Binding-site contacts:
Ligand atom CD1 contacts residue ASN66 of chain 1.F at 3.4 Å.
Ligand atom CD2 contacts residue MET45 of chain 1.F at 3.3 Å (hydrophobic).
Ligand atom SD contacts residue GLN62 of chain 1.F at 3.4 Å (h-bond).
Ligand atom CD1 contacts residue ASN66 of chain 1.F at 3.2 Å.
Ligand atom OXT contacts residue TYR84 of chain 1.F at 3.4 Å (h-bond).
Ligand atom CA contacts residue TYR7 of chain 1.F at 3.2 Å (hydrophobic).
Ligand atom N contacts residue TYR7 of chain 1.F at 2.7 Å (h-bond).
Ligand atom N contacts residue TYR171 of chain 1.F at 3.0 Å (h-bond).
Ligand atom O contacts residue TYR159 of chain 1.F at 2.6 Å (h-bond).
Ligand atom O contacts residue THR143 of chain 1.F at 2.8 Å (h-bond).
Ligand atom N contacts residue TYR7 of chain 1.F at 3.5 Å (h-bond).
Ligand atom CZ2 contacts residue ALA152 of chain 1.F at 3.4 Å (hydrophobic).
Ligand atom NZ contacts residue ASP116 of chain 1.F at 3.0 Å (salt-bridge).
Ligand atom CG contacts residue GLU63 of chain 1.F at 3.3 Å.
Ligand atom OXT contacts residue LYS146 of chain 1.F at 3.0 Å (salt-bridge).
Ligand atom CZ3 contacts residue ARG114 of chain 1.F at 3.5 Å.
Ligand atom CA contacts residue ASP77 of chain 1.F at 3.4 Å.
Ligand atom SD contacts residue GLN70 of chain 1.F at 3.4 Å (h-bond).
Ligand atom CD2 contacts residue ALA152 of chain 1.F at 3.4 Å (hydrophobic).
Ligand atom CD1 contacts residue GLN156 of chain 1.F at 3.3 Å.
Ligand atom CG contacts residue ARG163 of chain 1.F at 3.4 Å.
Ligand atom CB contacts residue TYR99 of chain 1.F at 3.4 Å (hydrophobic).
Ligand atom OG contacts residue GLN155 of chain 1.F at 3.4 Å (h-bond).
Ligand atom SD contacts residue ALA69 of chain 1.F at 3.4 Å.
Ligand atom N contacts residue TYR99 of chain 1.F at 3.0 Å (h-bond).
Ligand atom O contacts residue TRP147 of chain 1.F at 3.2 Å (h-bond).
Ligand atom NE1 contacts residue GLN155 of chain 1.F at 2.5 Å (h-bond).
Ligand atom OXT contacts residue THR80 of chain 1.F at 3.4 Å.
Ligand atom N contacts residue GLU63 of chain 1.F at 3.0 Å (salt-bridge).
Ligand atom O contacts residue TRP147 of chain 1.F at 2.9 Å (h-bond).
Ligand atom C contacts residue TYR7 of chain 1.F at 3.3 Å (hydrophobic).
Ligand atom O contacts residue TYR84 of chain 1.F at 2.7 Å (h-bond).
Ligand atom O contacts residue ARG163 of chain 1.F at 3.2 Å (salt-bridge).
Ligand atom SD contacts residue ARG163 of chain 1.F at 2.9 Å (salt-bridge).
Ligand atom C contacts residue ASP77 of chain 1.F at 3.5 Å.
Ligand atom SD contacts residue THR73 of chain 1.F at 3.4 Å (h-bond).
Ligand atom CE2 contacts residue ALA152 of chain 1.F at 3.4 Å (hydrophobic).
Ligand atom CE2 contacts residue GLN155 of chain 1.F at 3.3 Å.
Ligand atom N contacts residue ASP77 of chain 1.F at 2.7 Å (salt-bridge).
Ligand atom CD contacts residue ASP77 of chain 1.F at 3.5 Å.

A protein and the small-molecule ligand that binds it are described below.
Small molecule (SMILES): CC[C@H](C)[C@H](NC(=O)[C@H](CC(C)C)NC(=O)[C@@H](N)CCSC)C(=O)N[C@@H](Cc1ccc(O)cc1)C(=O)N[C@@H](CO)C(=O)N[C@@H](CCSC)C(=O)N[C@@H](CC1=CN=C2CC=CC=C12)C(=O)NCC(=O)N[C@@H](CCCCN)C(=O)O

Sequence of chain 1.B:
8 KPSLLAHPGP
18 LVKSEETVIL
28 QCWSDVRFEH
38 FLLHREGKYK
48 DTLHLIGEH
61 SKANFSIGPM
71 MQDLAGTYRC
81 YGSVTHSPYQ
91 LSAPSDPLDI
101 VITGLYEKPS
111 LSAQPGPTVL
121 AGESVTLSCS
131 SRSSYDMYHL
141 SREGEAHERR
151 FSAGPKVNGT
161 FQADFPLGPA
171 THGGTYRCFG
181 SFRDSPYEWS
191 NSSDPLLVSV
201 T

Sequence of chain 1.F:
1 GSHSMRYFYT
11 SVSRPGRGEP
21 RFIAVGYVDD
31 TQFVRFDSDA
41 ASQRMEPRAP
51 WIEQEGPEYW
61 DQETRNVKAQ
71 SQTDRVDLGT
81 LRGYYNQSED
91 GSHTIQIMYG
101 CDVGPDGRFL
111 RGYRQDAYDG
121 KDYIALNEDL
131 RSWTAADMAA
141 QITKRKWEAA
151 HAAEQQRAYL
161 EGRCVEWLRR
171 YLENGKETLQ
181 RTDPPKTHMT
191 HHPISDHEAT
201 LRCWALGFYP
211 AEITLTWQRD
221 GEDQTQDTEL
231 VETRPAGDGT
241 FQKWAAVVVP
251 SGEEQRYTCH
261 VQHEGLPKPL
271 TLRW